Sequence of chain 1.E:
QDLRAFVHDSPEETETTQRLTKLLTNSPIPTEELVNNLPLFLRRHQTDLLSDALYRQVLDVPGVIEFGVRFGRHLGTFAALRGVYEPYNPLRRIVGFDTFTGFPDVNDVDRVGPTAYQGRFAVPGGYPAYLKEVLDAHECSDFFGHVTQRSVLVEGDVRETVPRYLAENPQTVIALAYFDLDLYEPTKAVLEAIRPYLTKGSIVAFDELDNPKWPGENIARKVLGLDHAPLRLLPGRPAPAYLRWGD

Binding-site contacts:
Ligand atom OE2 contacts residue LYS222 of chain 1.E at 4.0 Å.
Ligand atom N contacts residue ASP189 of chain 1.E at 3.5 Å (salt-bridge).
Ligand atom OE2 contacts residue TRP223 of chain 1.E at 3.0 Å (h-bond).
Ligand atom CG contacts residue TRP223 of chain 1.E at 4.2 Å (hydrophobic).
Ligand atom CG contacts residue GLU217 of chain 1.E at 3.4 Å.
Ligand atom CD contacts residue TRP223 of chain 1.E at 3.8 Å (hydrophobic).
Ligand atom CD contacts residue PHE130 of chain 1.E at 3.9 Å (hydrophobic).
Ligand atom N contacts residue GLU217 of chain 1.E at 2.7 Å (salt-bridge).
Ligand atom O contacts residue ASP216 of chain 1.E at 3.4 Å (salt-bridge).
Ligand atom N contacts residue NA1 of chain 1.EA at 4.0 Å.
Ligand atom CA contacts residue ASP189 of chain 1.E at 4.4 Å.
Ligand atom OE1 contacts residue PHE130 of chain 1.E at 3.3 Å.
Ligand atom O contacts residue NA1 of chain 1.EA at 2.9 Å (h-bond).
Ligand atom CB contacts residue GLU217 of chain 1.E at 4.1 Å.
Ligand atom CB contacts residue PHE130 of chain 1.E at 4.4 Å (hydrophobic).
Ligand atom N contacts residue ASP191 of chain 1.E at 4.0 Å.
Ligand atom O contacts residue GLU217 of chain 1.E at 3.1 Å (salt-bridge).
Ligand atom CA contacts residue ASP216 of chain 1.E at 3.6 Å.
Ligand atom N contacts residue ASP216 of chain 1.E at 2.6 Å (salt-bridge).
Ligand atom C contacts residue NA1 of chain 1.EA at 4.1 Å.
Ligand atom C contacts residue GLU217 of chain 1.E at 3.7 Å.
Ligand atom C contacts residue ASP216 of chain 1.E at 3.9 Å.
Ligand atom O contacts residue EDO1 of chain 1.FA at 4.0 Å.
Ligand atom CA contacts residue GLU217 of chain 1.E at 3.6 Å.

A protein and the small-molecule ligand that binds it are described below.
Small molecule (SMILES): N[C@@H](CCC(=O)O)C(=O)O